Sequence of chain 3.A:
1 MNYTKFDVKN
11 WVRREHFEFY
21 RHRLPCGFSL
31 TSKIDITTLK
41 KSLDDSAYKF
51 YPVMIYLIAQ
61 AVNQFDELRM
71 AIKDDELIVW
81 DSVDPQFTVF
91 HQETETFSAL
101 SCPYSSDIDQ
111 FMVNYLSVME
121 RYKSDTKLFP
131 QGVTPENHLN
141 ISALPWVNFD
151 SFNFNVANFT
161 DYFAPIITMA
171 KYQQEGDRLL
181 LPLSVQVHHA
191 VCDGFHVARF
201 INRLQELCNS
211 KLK

A protein and the small-molecule ligand that binds it are described below.
Small molecule (SMILES): O=C(N[C@H](CO)[C@H](O)c1ccc([N+](=O)[O-])cc1)C(Cl)Cl

Sequence of chain 1.A:
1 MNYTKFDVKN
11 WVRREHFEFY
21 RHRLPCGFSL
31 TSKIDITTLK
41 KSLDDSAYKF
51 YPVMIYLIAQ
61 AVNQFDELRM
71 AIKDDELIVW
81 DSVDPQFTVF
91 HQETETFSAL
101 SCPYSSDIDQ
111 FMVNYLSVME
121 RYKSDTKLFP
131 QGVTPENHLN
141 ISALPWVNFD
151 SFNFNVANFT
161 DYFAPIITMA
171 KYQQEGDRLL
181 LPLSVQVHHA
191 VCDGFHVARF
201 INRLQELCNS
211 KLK

Binding-site contacts:
Ligand atom O5 contacts residue ILE166 of chain 3.A at 3.8 Å.
Ligand atom O9B contacts residue LEU24 of chain 1.A at 4.2 Å.
Ligand atom C8 contacts residue ILE166 of chain 3.A at 4.0 Å (hydrophobic).
Ligand atom C2 contacts residue TYR20 of chain 1.A at 3.6 Å (hydrophobic).
Ligand atom C5 contacts residue ILE166 of chain 3.A at 3.9 Å (hydrophobic).
Ligand atom N9 contacts residue LEU24 of chain 1.A at 4.0 Å.
Ligand atom O4 contacts residue SER142 of chain 3.A at 3.6 Å.
Ligand atom CL2 contacts residue PHE129 of chain 3.A at 4.0 Å.
Ligand atom N9 contacts residue ILE166 of chain 3.A at 3.9 Å.
Ligand atom C1 contacts residue ASN140 of chain 3.A at 3.7 Å.
Ligand atom CL2 contacts residue PHE19 of chain 1.A at 4.2 Å.
Ligand atom O9A contacts residue ILE166 of chain 3.A at 4.2 Å.
Ligand atom C10 contacts residue ASN140 of chain 3.A at 4.2 Å.
Ligand atom O5 contacts residue ASN140 of chain 3.A at 3.4 Å.
Ligand atom CL1 contacts residue PHE129 of chain 3.A at 3.6 Å.
Ligand atom C4 contacts residue THR88 of chain 3.A at 3.9 Å.
Ligand atom C11 contacts residue ILE166 of chain 3.A at 4.2 Å (hydrophobic).
Ligand atom C6 contacts residue ILE166 of chain 3.A at 3.9 Å (hydrophobic).
Ligand atom C4 contacts residue SER142 of chain 3.A at 4.0 Å.
Ligand atom C7 contacts residue ILE166 of chain 3.A at 4.3 Å (hydrophobic).
Ligand atom C9 contacts residue ILE166 of chain 3.A at 3.7 Å (hydrophobic).
Ligand atom O9B contacts residue TYR162 of chain 3.A at 3.4 Å.
Ligand atom CL1 contacts residue LEU128 of chain 3.A at 4.0 Å.
Ligand atom N9 contacts residue TYR162 of chain 3.A at 4.2 Å.
Ligand atom N2 contacts residue ASN140 of chain 3.A at 3.9 Å.
Ligand atom C5 contacts residue PHE154 of chain 3.A at 3.8 Å (hydrophobic).
Ligand atom O2 contacts residue TYR20 of chain 1.A at 2.8 Å (h-bond).
Ligand atom CL1 contacts residue ALA99 of chain 3.A at 3.9 Å.
Ligand atom C10 contacts residue TYR162 of chain 3.A at 4.2 Å (hydrophobic).
Ligand atom C10 contacts residue ILE166 of chain 3.A at 4.0 Å (hydrophobic).
Ligand atom O4 contacts residue PHE154 of chain 3.A at 3.5 Å.
Ligand atom O9A contacts residue LEU24 of chain 1.A at 4.0 Å.
Ligand atom C3 contacts residue PHE154 of chain 3.A at 4.2 Å (hydrophobic).
Ligand atom CL1 contacts residue TYR20 of chain 1.A at 3.9 Å.
Ligand atom C1 contacts residue GLN86 of chain 3.A at 4.0 Å.
Ligand atom C11 contacts residue ASN140 of chain 3.A at 3.7 Å.
Ligand atom C2 contacts residue ASN140 of chain 3.A at 4.3 Å.
Ligand atom C9 contacts residue LEU24 of chain 1.A at 4.2 Å (hydrophobic).
Ligand atom O9A contacts residue VAL156 of chain 3.A at 3.3 Å.
Ligand atom C7 contacts residue PHE154 of chain 3.A at 4.0 Å (hydrophobic).